A small-molecule ligand and the protein it binds are described below.
Small molecule (SMILES): CC[C@H](C)[C@@H](C=O)NC(=O)[C@H](CC(C)C)NC(=O)[C@H](CCCCN)NC(=O)[C@@H](NC(=O)[C@H](CC(C)C)NC(=O)CNC(=O)[C@@H](NC(=O)[C@H](CCCCN)NC(=O)[C@H](C)N)[C@@H](C)OP(=O)(O)O)[C@@H](C)OP(=O)(O)O

Sequence of chain 1.K:
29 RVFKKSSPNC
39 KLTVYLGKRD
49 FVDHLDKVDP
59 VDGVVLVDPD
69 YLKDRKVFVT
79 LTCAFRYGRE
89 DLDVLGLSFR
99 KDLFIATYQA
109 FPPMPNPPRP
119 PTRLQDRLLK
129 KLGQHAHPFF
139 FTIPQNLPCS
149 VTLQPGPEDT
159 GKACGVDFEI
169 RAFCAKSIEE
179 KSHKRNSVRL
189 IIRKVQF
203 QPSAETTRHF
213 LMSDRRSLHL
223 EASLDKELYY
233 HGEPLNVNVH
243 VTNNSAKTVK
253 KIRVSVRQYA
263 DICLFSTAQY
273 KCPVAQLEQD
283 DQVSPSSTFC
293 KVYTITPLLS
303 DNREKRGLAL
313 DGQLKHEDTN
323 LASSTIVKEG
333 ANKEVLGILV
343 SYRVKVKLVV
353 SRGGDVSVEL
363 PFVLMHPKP

Binding-site contacts:
Ligand atom CE contacts residue LEU316 of chain 1.K at 3.5 Å (hydrophobic).
Ligand atom O3P contacts residue LYS33 of chain 1.K at 1.9 Å (salt-bridge).
Ligand atom CG2 contacts residue ARG187 of chain 1.K at 3.2 Å.
Ligand atom O2P contacts residue LYS317 of chain 1.K at 2.9 Å (salt-bridge).
Ligand atom C contacts residue ARG47 of chain 1.K at 3.3 Å.
Ligand atom O1P contacts residue PRO36 of chain 1.K at 3.3 Å.
Ligand atom CD1 contacts residue LYS32 of chain 1.K at 3.6 Å.
Ligand atom P contacts residue LYS317 of chain 1.K at 3.1 Å.
Ligand atom OG1 contacts residue LYS317 of chain 1.K at 2.8 Å (salt-bridge).
Ligand atom N contacts residue ARG187 of chain 1.K at 3.3 Å (salt-bridge).
Ligand atom CA contacts residue ARG187 of chain 1.K at 3.8 Å.
Ligand atom CA contacts residue LYS32 of chain 1.K at 3.8 Å.
Ligand atom C contacts residue ARG47 of chain 1.K at 3.7 Å.
Ligand atom CE contacts residue GLU319 of chain 1.K at 3.4 Å.
Ligand atom O contacts residue LYS32 of chain 1.K at 3.1 Å (salt-bridge).
Ligand atom NZ contacts residue GLU319 of chain 1.K at 3.5 Å (salt-bridge).
Ligand atom CA contacts residue ARG47 of chain 1.K at 3.2 Å.
Ligand atom O3P contacts residue ARG187 of chain 1.K at 3.6 Å.
Ligand atom O contacts residue ARG47 of chain 1.K at 3.0 Å (salt-bridge).
Ligand atom OG1 contacts residue LYS33 of chain 1.K at 3.2 Å.
Ligand atom O1P contacts residue LYS32 of chain 1.K at 3.5 Å (salt-bridge).
Ligand atom P contacts residue LYS33 of chain 1.K at 2.8 Å.
Ligand atom CB contacts residue ARG187 of chain 1.K at 3.6 Å.
Ligand atom CE contacts residue HIS318 of chain 1.K at 3.8 Å.
Ligand atom CB contacts residue ARG187 of chain 1.K at 3.4 Å.
Ligand atom N contacts residue LYS317 of chain 1.K at 3.9 Å.
Ligand atom C contacts residue LYS32 of chain 1.K at 3.5 Å.
Ligand atom CG2 contacts residue LYS33 of chain 1.K at 3.9 Å.
Ligand atom CG1 contacts residue LYS32 of chain 1.K at 3.3 Å.
Ligand atom O1P contacts residue LEU188 of chain 1.K at 3.8 Å.
Ligand atom O contacts residue LYS317 of chain 1.K at 3.6 Å.
Ligand atom N contacts residue ARG47 of chain 1.K at 3.8 Å.
Ligand atom NZ contacts residue HIS318 of chain 1.K at 3.6 Å.
Ligand atom O3P contacts residue LYS317 of chain 1.K at 3.0 Å (salt-bridge).
Ligand atom O contacts residue PHE31 of chain 1.K at 3.1 Å.
Ligand atom CD contacts residue LEU316 of chain 1.K at 3.8 Å (hydrophobic).
Ligand atom O2P contacts residue ARG47 of chain 1.K at 3.4 Å (salt-bridge).
Ligand atom O1P contacts residue LYS33 of chain 1.K at 2.7 Å.
Ligand atom O contacts residue LYS32 of chain 1.K at 3.5 Å (salt-bridge).
Ligand atom O contacts residue ARG47 of chain 1.K at 2.6 Å (salt-bridge).